The protein below binds the small molecule below.
Small molecule (SMILES): c1cncc([C@H]2CC3CCN2CC3)c1

Sequence of chain 1.E:
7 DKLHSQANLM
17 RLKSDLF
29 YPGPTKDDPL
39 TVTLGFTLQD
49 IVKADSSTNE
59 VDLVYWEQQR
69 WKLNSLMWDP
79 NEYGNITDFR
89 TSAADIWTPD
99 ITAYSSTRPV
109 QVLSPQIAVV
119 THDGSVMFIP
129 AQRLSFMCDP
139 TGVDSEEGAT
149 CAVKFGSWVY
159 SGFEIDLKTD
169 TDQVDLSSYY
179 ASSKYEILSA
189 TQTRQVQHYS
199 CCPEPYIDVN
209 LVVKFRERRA

Sequence of chain 1.A:
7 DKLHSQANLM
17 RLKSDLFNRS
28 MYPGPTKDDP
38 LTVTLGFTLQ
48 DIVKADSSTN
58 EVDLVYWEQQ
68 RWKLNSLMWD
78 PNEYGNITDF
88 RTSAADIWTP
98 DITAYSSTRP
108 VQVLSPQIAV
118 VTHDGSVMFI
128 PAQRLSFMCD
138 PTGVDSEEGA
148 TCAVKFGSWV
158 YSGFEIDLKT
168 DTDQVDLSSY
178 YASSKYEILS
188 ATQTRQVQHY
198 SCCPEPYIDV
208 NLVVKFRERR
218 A

Binding-site contacts:
Ligand atom C5 contacts residue TRP156 of chain 1.A at 3.2 Å (hydrophobic).
Ligand atom C11 contacts residue TRP156 of chain 1.A at 3.8 Å (hydrophobic).
Ligand atom C4 contacts residue TRP156 of chain 1.A at 3.4 Å (hydrophobic).
Ligand atom C1 contacts residue ILE127 of chain 1.E at 4.1 Å (hydrophobic).
Ligand atom C13 contacts residue TRP156 of chain 1.A at 3.5 Å (hydrophobic).
Ligand atom C11 contacts residue TYR102 of chain 1.A at 4.0 Å (hydrophobic).
Ligand atom C6 contacts residue MET125 of chain 1.E at 4.2 Å (hydrophobic).
Ligand atom C1 contacts residue CYS200 of chain 1.A at 4.2 Å (hydrophobic).
Ligand atom C13 contacts residue TYR102 of chain 1.A at 3.9 Å (hydrophobic).
Ligand atom C6 contacts residue TYR204 of chain 1.A at 3.6 Å (hydrophobic).
Ligand atom C10 contacts residue ILE127 of chain 1.E at 3.9 Å (hydrophobic).
Ligand atom N2 contacts residue TRP156 of chain 1.A at 4.0 Å.
Ligand atom C4 contacts residue VAL157 of chain 1.A at 4.0 Å (hydrophobic).
Ligand atom C6 contacts residue TRP156 of chain 1.A at 3.8 Å (hydrophobic).
Ligand atom C13 contacts residue TYR204 of chain 1.A at 3.6 Å (hydrophobic).
Ligand atom C6 contacts residue CYS200 of chain 1.A at 4.2 Å (hydrophobic).
Ligand atom C2 contacts residue MET125 of chain 1.E at 3.7 Å (hydrophobic).
Ligand atom C12 contacts residue TRP64 of chain 1.E at 3.6 Å (hydrophobic).
Ligand atom C1 contacts residue TYR204 of chain 1.A at 3.5 Å (hydrophobic).
Ligand atom C1 contacts residue TRP156 of chain 1.A at 4.3 Å (hydrophobic).
Ligand atom C5 contacts residue ILE127 of chain 1.E at 3.8 Å (hydrophobic).
Ligand atom N1 contacts residue TYR102 of chain 1.A at 4.0 Å.
Ligand atom C10 contacts residue CYS199 of chain 1.A at 3.8 Å (hydrophobic).
Ligand atom C9 contacts residue TYR102 of chain 1.A at 3.5 Å (hydrophobic).
Ligand atom C12 contacts residue TYR197 of chain 1.A at 4.0 Å (hydrophobic).
Ligand atom C6 contacts residue CYS199 of chain 1.A at 4.0 Å (hydrophobic).
Ligand atom C7 contacts residue ILE127 of chain 1.E at 4.3 Å (hydrophobic).
Ligand atom C6 contacts residue ILE127 of chain 1.E at 3.9 Å (hydrophobic).
Ligand atom C4 contacts residue ILE127 of chain 1.E at 3.7 Å (hydrophobic).
Ligand atom C11 contacts residue TRP64 of chain 1.E at 3.3 Å (hydrophobic).
Ligand atom N1 contacts residue TRP156 of chain 1.A at 2.8 Å (h-bond).
Ligand atom C2 contacts residue VAL157 of chain 1.A at 4.0 Å (hydrophobic).
Ligand atom C1 contacts residue MET125 of chain 1.E at 3.3 Å (hydrophobic).
Ligand atom N2 contacts residue VAL157 of chain 1.A at 3.5 Å.
Ligand atom C2 contacts residue ILE127 of chain 1.E at 4.2 Å (hydrophobic).
Ligand atom C14 contacts residue TYR197 of chain 1.A at 3.4 Å (hydrophobic).
Ligand atom C7 contacts residue TRP156 of chain 1.A at 3.4 Å (hydrophobic).
Ligand atom N2 contacts residue ILE127 of chain 1.E at 4.0 Å.
Ligand atom C2 contacts residue VAL117 of chain 1.E at 3.8 Å (hydrophobic).
Ligand atom C9 contacts residue TRP156 of chain 1.A at 3.4 Å (hydrophobic).